Sequence of chain 1.E:
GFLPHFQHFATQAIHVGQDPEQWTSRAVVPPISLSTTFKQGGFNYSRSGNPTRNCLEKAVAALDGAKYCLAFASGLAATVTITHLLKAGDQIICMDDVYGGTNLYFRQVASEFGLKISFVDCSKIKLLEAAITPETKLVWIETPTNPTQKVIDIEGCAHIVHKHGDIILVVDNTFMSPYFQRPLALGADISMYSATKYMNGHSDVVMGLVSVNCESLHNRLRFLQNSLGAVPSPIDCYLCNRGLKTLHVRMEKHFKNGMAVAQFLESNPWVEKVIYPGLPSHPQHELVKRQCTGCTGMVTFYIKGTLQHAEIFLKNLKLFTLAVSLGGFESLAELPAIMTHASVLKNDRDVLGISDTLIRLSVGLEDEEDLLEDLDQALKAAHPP

Binding-site contacts:
Ligand atom S10 contacts residue ARG79 of chain 1.F at 3.6 Å (salt-bridge).
Ligand atom OP2 contacts residue TYR77 of chain 1.F at 2.5 Å (h-bond).
Ligand atom OP3 contacts residue SER226 of chain 1.E at 2.8 Å (h-bond).
Ligand atom C9 contacts residue TYR77 of chain 1.F at 3.4 Å (hydrophobic).
Ligand atom C9 contacts residue ARG79 of chain 1.F at 3.5 Å.
Ligand atom P contacts residue SER226 of chain 1.E at 3.4 Å.
Ligand atom P contacts residue GLY107 of chain 1.E at 3.4 Å.
Ligand atom C1 contacts residue LYS229 of chain 1.E at 3.2 Å.
Ligand atom O3 contacts residue ASN178 of chain 1.E at 3.1 Å (h-bond).
Ligand atom OP1 contacts residue GLY107 of chain 1.E at 3.2 Å (h-bond).
Ligand atom O8 contacts residue THR372 of chain 1.E at 3.4 Å.
Ligand atom OP4 contacts residue SER226 of chain 1.E at 3.1 Å (h-bond).
Ligand atom OP1 contacts residue LEU108 of chain 1.E at 2.9 Å (h-bond).
Ligand atom OP3 contacts residue GLY107 of chain 1.E at 2.7 Å (h-bond).
Ligand atom S10 contacts residue TYR131 of chain 1.E at 2.5 Å (h-bond).
Ligand atom O9 contacts residue TYR131 of chain 1.E at 3.5 Å.
Ligand atom O9 contacts residue ARG392 of chain 1.E at 2.8 Å (salt-bridge).
Ligand atom OP1 contacts residue SER106 of chain 1.E at 3.5 Å.
Ligand atom OP1 contacts residue ARG79 of chain 1.F at 2.8 Å (salt-bridge).
Ligand atom C11 contacts residue VAL356 of chain 1.E at 3.6 Å (hydrophobic).
Ligand atom C9 contacts residue TYR131 of chain 1.E at 3.1 Å (hydrophobic).
Ligand atom C2 contacts residue ASP204 of chain 1.E at 3.5 Å.
Ligand atom N3 contacts residue TYR131 of chain 1.E at 3.1 Å.
Ligand atom C8 contacts residue LYS229 of chain 1.E at 3.3 Å.
Ligand atom C7 contacts residue ARG392 of chain 1.E at 3.4 Å.
Ligand atom C2 contacts residue TYR131 of chain 1.E at 3.6 Å (hydrophobic).
Ligand atom C4' contacts residue LYS229 of chain 1.E at 2.9 Å.
Ligand atom O8 contacts residue ARG392 of chain 1.E at 2.7 Å (salt-bridge).
Ligand atom OP3 contacts residue THR228 of chain 1.E at 2.8 Å (h-bond).
Ligand atom O9 contacts residue ASN178 of chain 1.E at 3.0 Å (h-bond).
Ligand atom C6 contacts residue TYR131 of chain 1.E at 3.6 Å (hydrophobic).
Ligand atom C5 contacts residue TYR131 of chain 1.E at 3.4 Å (hydrophobic).
Ligand atom O8 contacts residue SER357 of chain 1.E at 2.8 Å (h-bond).
Ligand atom OP4 contacts residue GLY107 of chain 1.E at 3.4 Å.
Ligand atom N1 contacts residue ASP204 of chain 1.E at 2.8 Å (salt-bridge).
Ligand atom OP2 contacts residue ARG79 of chain 1.F at 3.0 Å (salt-bridge).
Ligand atom C2' contacts residue ASP204 of chain 1.E at 3.4 Å.
Ligand atom C5' contacts residue TYR131 of chain 1.E at 3.4 Å (hydrophobic).
Ligand atom OP4 contacts residue LEU108 of chain 1.E at 3.6 Å.
Ligand atom C2' contacts residue GLU174 of chain 1.E at 3.4 Å.

A protein and the small-molecule ligand that binds it are described below.
Small molecule (SMILES): CSCC[C@H](NCc1c(COP(=O)(O)O)cnc(C)c1O)C(=O)O

Sequence of chain 1.F:
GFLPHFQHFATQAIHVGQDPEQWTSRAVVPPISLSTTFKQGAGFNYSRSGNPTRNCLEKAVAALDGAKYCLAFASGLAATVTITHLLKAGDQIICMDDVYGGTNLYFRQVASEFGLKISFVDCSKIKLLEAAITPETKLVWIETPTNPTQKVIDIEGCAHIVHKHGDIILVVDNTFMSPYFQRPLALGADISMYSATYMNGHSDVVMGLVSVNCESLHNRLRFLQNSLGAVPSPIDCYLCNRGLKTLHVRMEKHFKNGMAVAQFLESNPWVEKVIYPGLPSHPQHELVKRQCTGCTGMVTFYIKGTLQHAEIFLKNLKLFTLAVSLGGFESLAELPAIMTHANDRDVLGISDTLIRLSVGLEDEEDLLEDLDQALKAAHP